Sequence of chain 1.G:
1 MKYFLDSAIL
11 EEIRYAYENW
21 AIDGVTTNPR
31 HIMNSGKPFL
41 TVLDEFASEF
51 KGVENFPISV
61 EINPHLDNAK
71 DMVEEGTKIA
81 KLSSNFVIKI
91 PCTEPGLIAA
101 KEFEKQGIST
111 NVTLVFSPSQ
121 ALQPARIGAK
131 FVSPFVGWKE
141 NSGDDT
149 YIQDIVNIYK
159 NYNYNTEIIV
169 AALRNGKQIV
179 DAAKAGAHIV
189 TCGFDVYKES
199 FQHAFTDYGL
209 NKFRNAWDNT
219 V

The protein below binds the small molecule below.
Small molecule (SMILES): O=S(=O)(O)C[C@H](O)[C@@H](O)[C@@H](O)CCO

Sequence of chain 1.A:
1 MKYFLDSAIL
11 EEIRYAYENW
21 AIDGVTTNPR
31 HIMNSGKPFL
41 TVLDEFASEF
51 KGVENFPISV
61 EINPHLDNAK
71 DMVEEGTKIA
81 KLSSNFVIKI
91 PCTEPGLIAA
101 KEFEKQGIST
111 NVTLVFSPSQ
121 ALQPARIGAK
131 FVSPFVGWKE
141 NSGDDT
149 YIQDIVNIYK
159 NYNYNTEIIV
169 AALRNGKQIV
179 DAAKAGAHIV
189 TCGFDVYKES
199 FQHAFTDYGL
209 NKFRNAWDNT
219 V

Binding-site contacts:
Ligand atom S13 contacts residue ARG30 of chain 1.A at 3.5 Å (salt-bridge).
Ligand atom C1 contacts residue ASN28 of chain 1.A at 3.4 Å.
Ligand atom O6 contacts residue PHE211 of chain 1.G at 3.7 Å.
Ligand atom O8 contacts residue SER133 of chain 1.A at 2.7 Å (h-bond).
Ligand atom O1 contacts residue ASN28 of chain 1.A at 3.7 Å.
Ligand atom O1 contacts residue HIS31 of chain 1.A at 3.9 Å.
Ligand atom O8 contacts residue LYS89 of chain 1.A at 2.7 Å (salt-bridge).
Ligand atom C3 contacts residue ASN28 of chain 1.A at 3.6 Å.
Ligand atom O1 contacts residue ASP6 of chain 1.A at 2.5 Å (salt-bridge).
Ligand atom C2 contacts residue ASN28 of chain 1.A at 3.2 Å.
Ligand atom S13 contacts residue ARG172 of chain 1.A at 3.3 Å (salt-bridge).
Ligand atom O2 contacts residue ARG172 of chain 1.A at 2.6 Å (salt-bridge).
Ligand atom O7 contacts residue THR189 of chain 1.A at 3.8 Å.
Ligand atom O1 contacts residue LYS89 of chain 1.A at 3.0 Å (salt-bridge).
Ligand atom O1 contacts residue THR27 of chain 1.A at 3.8 Å.
Ligand atom S13 contacts residue ASN28 of chain 1.A at 3.9 Å.
Ligand atom C4 contacts residue LYS89 of chain 1.A at 1.3 Å.
Ligand atom O14 contacts residue ASN28 of chain 1.A at 2.9 Å (h-bond).
Ligand atom O7 contacts residue ALA169 of chain 1.A at 3.5 Å.
Ligand atom C5 contacts residue LYS89 of chain 1.A at 2.2 Å.
Ligand atom O1 contacts residue THR26 of chain 1.A at 3.1 Å (h-bond).
Ligand atom O6 contacts residue PHE135 of chain 1.A at 3.4 Å.
Ligand atom C1 contacts residue LYS89 of chain 1.A at 2.5 Å.
Ligand atom O14 contacts residue HIS31 of chain 1.A at 3.8 Å.
Ligand atom O6 contacts residue ASN28 of chain 1.A at 2.4 Å (h-bond).
Ligand atom O15 contacts residue ARG172 of chain 1.A at 3.0 Å (salt-bridge).
Ligand atom O7 contacts residue ASP6 of chain 1.A at 2.5 Å (salt-bridge).
Ligand atom O14 contacts residue ARG30 of chain 1.A at 3.0 Å (salt-bridge).
Ligand atom C12 contacts residue HIS31 of chain 1.A at 3.7 Å.
Ligand atom C3 contacts residue ASP6 of chain 1.A at 3.2 Å.
Ligand atom O8 contacts residue ASN111 of chain 1.A at 3.0 Å (h-bond).
Ligand atom O2 contacts residue TRP138 of chain 1.A at 3.2 Å (h-bond).
Ligand atom C2 contacts residue PHE135 of chain 1.A at 3.5 Å (hydrophobic).
Ligand atom O7 contacts residue ALA170 of chain 1.A at 3.3 Å (h-bond).
Ligand atom C5 contacts residue SER133 of chain 1.A at 3.5 Å.
Ligand atom O15 contacts residue ARG30 of chain 1.A at 3.1 Å (salt-bridge).
Ligand atom C12 contacts residue ASN28 of chain 1.A at 3.6 Å.
Ligand atom C5 contacts residue THR113 of chain 1.A at 3.3 Å.
Ligand atom C1 contacts residue ASP6 of chain 1.A at 3.7 Å.
Ligand atom C12 contacts residue ASP6 of chain 1.A at 3.0 Å.